Binding-site contacts:
Ligand atom N1 contacts residue SER166 of chain 1.A at 3.0 Å (h-bond).
Ligand atom O2' contacts residue TYR163 of chain 1.A at 3.3 Å (h-bond).
Ligand atom O3' contacts residue GLU123 of chain 1.A at 2.6 Å (salt-bridge).
Ligand atom N3 contacts residue ILE187 of chain 4.A at 4.0 Å.
Ligand atom N9 contacts residue TYR163 of chain 1.A at 4.2 Å.
Ligand atom C2 contacts residue TYR163 of chain 1.A at 3.8 Å (hydrophobic).
Ligand atom O3' contacts residue ASP222 of chain 1.A at 3.8 Å.
Ligand atom C3' contacts residue ASN122 of chain 1.A at 4.2 Å.
Ligand atom C6 contacts residue ALA185 of chain 4.A at 3.9 Å (hydrophobic).
Ligand atom O2' contacts residue GLU123 of chain 1.A at 2.4 Å (salt-bridge).
Ligand atom N3 contacts residue TYR163 of chain 1.A at 3.5 Å (h-bond).
Ligand atom C3' contacts residue GLU123 of chain 1.A at 3.3 Å.
Ligand atom C1' contacts residue KF51 of chain 1.C at 4.2 Å.
Ligand atom CS contacts residue KF51 of chain 1.C at 3.6 Å.
Ligand atom C4 contacts residue ILE187 of chain 4.A at 4.2 Å (hydrophobic).
Ligand atom N6 contacts residue ALA185 of chain 4.A at 3.1 Å (h-bond).
Ligand atom N3 contacts residue ALA162 of chain 1.A at 3.9 Å.
Ligand atom N7 contacts residue TYR163 of chain 1.A at 4.1 Å.
Ligand atom O2' contacts residue ALA162 of chain 1.A at 3.2 Å.
Ligand atom C2' contacts residue GLU123 of chain 1.A at 3.3 Å.
Ligand atom C2' contacts residue TYR163 of chain 1.A at 3.9 Å (hydrophobic).
Ligand atom N1 contacts residue TYR163 of chain 1.A at 3.9 Å.
Ligand atom O3' contacts residue LEU49 of chain 1.A at 4.1 Å.
Ligand atom C6 contacts residue ASP150 of chain 4.A at 4.2 Å.
Ligand atom N6 contacts residue TYR163 of chain 1.A at 3.6 Å.
Ligand atom C2 contacts residue ILE187 of chain 4.A at 3.4 Å (hydrophobic).
Ligand atom C5 contacts residue TYR163 of chain 1.A at 3.7 Å (hydrophobic).
Ligand atom O4' contacts residue KF51 of chain 1.C at 3.9 Å.
Ligand atom C2 contacts residue ALA162 of chain 1.A at 4.2 Å (hydrophobic).
Ligand atom C6 contacts residue TYR163 of chain 1.A at 3.5 Å (hydrophobic).
Ligand atom O2' contacts residue ASN122 of chain 1.A at 3.7 Å.
Ligand atom C4 contacts residue TYR163 of chain 1.A at 3.9 Å (hydrophobic).
Ligand atom N1 contacts residue ALA185 of chain 4.A at 3.8 Å.
Ligand atom S5' contacts residue KF51 of chain 1.C at 3.9 Å.
Ligand atom C2 contacts residue SER166 of chain 1.A at 3.1 Å.
Ligand atom N6 contacts residue ASP150 of chain 4.A at 3.0 Å (salt-bridge).
Ligand atom N1 contacts residue ILE187 of chain 4.A at 3.2 Å.
Ligand atom C6 contacts residue ILE187 of chain 4.A at 3.8 Å (hydrophobic).
Ligand atom O3' contacts residue ASN122 of chain 1.A at 3.2 Å (h-bond).
Ligand atom N6 contacts residue GLY149 of chain 4.A at 3.7 Å.

Sequence of chain 4.A:
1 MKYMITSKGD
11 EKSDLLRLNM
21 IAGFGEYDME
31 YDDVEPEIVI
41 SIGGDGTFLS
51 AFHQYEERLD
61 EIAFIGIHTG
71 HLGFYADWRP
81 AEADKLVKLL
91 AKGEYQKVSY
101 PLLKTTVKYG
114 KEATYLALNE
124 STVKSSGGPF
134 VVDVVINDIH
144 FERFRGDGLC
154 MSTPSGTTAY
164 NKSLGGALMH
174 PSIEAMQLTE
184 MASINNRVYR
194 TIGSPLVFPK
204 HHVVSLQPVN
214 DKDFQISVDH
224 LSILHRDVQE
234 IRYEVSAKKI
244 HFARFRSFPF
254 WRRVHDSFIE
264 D

The small molecule below binds the protein below.
Small molecule (SMILES): CSC[C@H]1O[C@@H](n2cnc3c(N)ncnc32)[C@H](O)[C@@H]1O

Sequence of chain 1.A:
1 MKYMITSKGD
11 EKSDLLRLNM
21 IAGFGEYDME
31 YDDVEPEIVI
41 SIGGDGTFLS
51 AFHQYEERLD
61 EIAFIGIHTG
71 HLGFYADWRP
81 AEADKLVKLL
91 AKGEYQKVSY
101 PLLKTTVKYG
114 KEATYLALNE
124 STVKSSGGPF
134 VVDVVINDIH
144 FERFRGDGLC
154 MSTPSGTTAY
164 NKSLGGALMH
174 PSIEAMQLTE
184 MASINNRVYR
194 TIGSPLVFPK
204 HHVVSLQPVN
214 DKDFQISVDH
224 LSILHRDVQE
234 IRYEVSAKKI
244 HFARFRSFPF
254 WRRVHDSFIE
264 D